Sequence of chain 1.A:
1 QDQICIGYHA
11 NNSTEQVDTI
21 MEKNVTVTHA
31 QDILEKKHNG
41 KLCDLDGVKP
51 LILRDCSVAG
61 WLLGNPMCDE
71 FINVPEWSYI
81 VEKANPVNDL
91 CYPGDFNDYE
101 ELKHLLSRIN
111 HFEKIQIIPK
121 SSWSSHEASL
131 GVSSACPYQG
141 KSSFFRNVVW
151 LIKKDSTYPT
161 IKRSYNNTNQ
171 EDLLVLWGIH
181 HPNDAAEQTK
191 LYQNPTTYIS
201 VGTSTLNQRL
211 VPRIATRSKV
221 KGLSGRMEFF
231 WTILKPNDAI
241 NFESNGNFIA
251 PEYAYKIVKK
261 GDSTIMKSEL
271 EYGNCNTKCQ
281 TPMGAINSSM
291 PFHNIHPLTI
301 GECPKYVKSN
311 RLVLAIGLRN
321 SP

Sequence of chain 1.C:
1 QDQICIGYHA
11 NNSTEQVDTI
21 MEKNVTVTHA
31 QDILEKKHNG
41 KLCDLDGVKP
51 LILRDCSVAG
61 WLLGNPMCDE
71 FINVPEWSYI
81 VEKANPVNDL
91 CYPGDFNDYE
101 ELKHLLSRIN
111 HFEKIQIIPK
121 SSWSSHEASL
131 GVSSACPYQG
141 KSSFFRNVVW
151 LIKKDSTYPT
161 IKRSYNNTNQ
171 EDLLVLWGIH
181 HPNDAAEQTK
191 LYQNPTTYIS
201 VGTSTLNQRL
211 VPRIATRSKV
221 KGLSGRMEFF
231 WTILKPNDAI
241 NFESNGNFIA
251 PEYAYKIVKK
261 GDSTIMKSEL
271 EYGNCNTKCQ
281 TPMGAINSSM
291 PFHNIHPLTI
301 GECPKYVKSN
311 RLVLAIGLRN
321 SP

The small molecule below binds the protein below.
Small molecule (SMILES): CC(=O)N[C@H]1[C@H](O[C@H]2[C@H](O)[C@@H](NC(C)=O)CO[C@@H]2CO)O[C@H](CO)[C@@H](O)[C@@H]1O

Binding-site contacts:
Ligand atom O4 contacts residue ASN237 of chain 1.A at 4.3 Å.
Ligand atom C3 contacts residue ASN166 of chain 1.A at 3.8 Å.
Ligand atom C2 contacts residue ASN166 of chain 1.A at 2.4 Å.
Ligand atom O7 contacts residue ASN237 of chain 1.A at 3.8 Å.
Ligand atom C7 contacts residue ALA239 of chain 1.A at 4.0 Å (hydrophobic).
Ligand atom N2 contacts residue ASN166 of chain 1.A at 2.8 Å (h-bond).
Ligand atom O3 contacts residue ASN237 of chain 1.A at 4.4 Å.
Ligand atom C5 contacts residue ASN166 of chain 1.A at 3.6 Å.
Ligand atom C7 contacts residue ASN237 of chain 1.A at 3.6 Å.
Ligand atom N2 contacts residue ASP238 of chain 1.A at 4.4 Å.
Ligand atom C8 contacts residue ASN237 of chain 1.A at 3.5 Å.
Ligand atom C8 contacts residue ASP238 of chain 1.A at 3.9 Å.
Ligand atom C5 contacts residue ASN237 of chain 1.A at 3.9 Å.
Ligand atom C8 contacts residue ALA239 of chain 1.A at 3.6 Å (hydrophobic).
Ligand atom C1 contacts residue ASN237 of chain 1.A at 3.9 Å.
Ligand atom C8 contacts residue SER218 of chain 1.C at 3.5 Å.
Ligand atom C7 contacts residue ASN166 of chain 1.A at 3.5 Å.
Ligand atom O7 contacts residue ALA239 of chain 1.A at 4.1 Å.
Ligand atom C7 contacts residue ASP238 of chain 1.A at 4.5 Å.
Ligand atom O7 contacts residue ASN166 of chain 1.A at 3.6 Å (h-bond).
Ligand atom N2 contacts residue ASN237 of chain 1.A at 2.7 Å (h-bond).
Ligand atom C1 contacts residue ASN166 of chain 1.A at 1.4 Å.
Ligand atom C4 contacts residue ASN166 of chain 1.A at 4.2 Å.
Ligand atom C3 contacts residue ASN237 of chain 1.A at 3.8 Å.
Ligand atom O5 contacts residue ASN166 of chain 1.A at 2.4 Å (h-bond).
Ligand atom C2 contacts residue ASN237 of chain 1.A at 3.6 Å.